Binding-site contacts:
Ligand atom C3' contacts residue PO41 of chain 1.CA at 3.7 Å.
Ligand atom O2 contacts residue MET197 of chain 1.J at 3.4 Å.
Ligand atom O2 contacts residue GLU196 of chain 1.J at 3.2 Å.
Ligand atom C1' contacts residue THR94 of chain 1.J at 3.1 Å.
Ligand atom N3 contacts residue GLN166 of chain 1.J at 2.9 Å (h-bond).
Ligand atom F5 contacts residue ILE220 of chain 1.J at 3.3 Å.
Ligand atom O2 contacts residue GLN166 of chain 1.J at 2.9 Å (h-bond).
Ligand atom C5 contacts residue GLY96 of chain 1.J at 3.5 Å.
Ligand atom O3' contacts residue ILE69 of chain 1.J at 3.4 Å.
Ligand atom C2' contacts residue PO41 of chain 1.CA at 3.5 Å.
Ligand atom C6 contacts residue THR95 of chain 1.J at 3.7 Å.
Ligand atom C5' contacts residue HIS8 of chain 1.I at 3.1 Å.
Ligand atom O2' contacts residue MET197 of chain 1.J at 3.0 Å (h-bond).
Ligand atom O4' contacts residue THR94 of chain 1.J at 3.1 Å (h-bond).
Ligand atom O4 contacts residue ARG168 of chain 1.J at 3.0 Å (salt-bridge).
Ligand atom O2' contacts residue GLU198 of chain 1.J at 2.7 Å (salt-bridge).
Ligand atom O2' contacts residue PO41 of chain 1.CA at 3.2 Å (h-bond).
Ligand atom O4 contacts residue VAL221 of chain 1.J at 3.8 Å.
Ligand atom O2' contacts residue ARG91 of chain 1.J at 3.1 Å (salt-bridge).
Ligand atom O2' contacts residue GLU196 of chain 1.J at 3.5 Å.
Ligand atom O3' contacts residue PO41 of chain 1.CA at 2.8 Å (h-bond).
Ligand atom N1 contacts residue THR94 of chain 1.J at 3.3 Å (h-bond).
Ligand atom N3 contacts residue PHE162 of chain 1.J at 3.7 Å.
Ligand atom N3 contacts residue TYR195 of chain 1.J at 3.6 Å (h-bond).
Ligand atom O4' contacts residue PO41 of chain 1.CA at 3.0 Å (h-bond).
Ligand atom F5 contacts residue THR95 of chain 1.J at 3.4 Å.
Ligand atom O4 contacts residue GLN166 of chain 1.J at 3.6 Å (h-bond).
Ligand atom F5 contacts residue GLY96 of chain 1.J at 3.5 Å.
Ligand atom C5 contacts residue THR95 of chain 1.J at 3.6 Å.
Ligand atom O5' contacts residue HIS8 of chain 1.I at 2.8 Å (h-bond).
Ligand atom F5 contacts residue VAL221 of chain 1.J at 3.7 Å.
Ligand atom C1' contacts residue PO41 of chain 1.CA at 3.4 Å.
Ligand atom O5' contacts residue PHE162 of chain 1.J at 3.5 Å.
Ligand atom C2 contacts residue GLN166 of chain 1.J at 3.7 Å.
Ligand atom O3' contacts residue GLU198 of chain 1.J at 2.9 Å (salt-bridge).
Ligand atom C4 contacts residue GLY96 of chain 1.J at 3.3 Å.
Ligand atom C6 contacts residue THR94 of chain 1.J at 3.2 Å.
Ligand atom C4 contacts residue GLN166 of chain 1.J at 3.7 Å.
Ligand atom C4' contacts residue PO41 of chain 1.CA at 3.5 Å.
Ligand atom O4 contacts residue GLY96 of chain 1.J at 3.3 Å (h-bond).

The small molecule below binds the protein below.
Small molecule (SMILES): O=c1[nH]c(=O)n([C@@H]2O[C@H](CO)[C@@H](O)[C@H]2O)cc1F

Sequence of chain 1.I:
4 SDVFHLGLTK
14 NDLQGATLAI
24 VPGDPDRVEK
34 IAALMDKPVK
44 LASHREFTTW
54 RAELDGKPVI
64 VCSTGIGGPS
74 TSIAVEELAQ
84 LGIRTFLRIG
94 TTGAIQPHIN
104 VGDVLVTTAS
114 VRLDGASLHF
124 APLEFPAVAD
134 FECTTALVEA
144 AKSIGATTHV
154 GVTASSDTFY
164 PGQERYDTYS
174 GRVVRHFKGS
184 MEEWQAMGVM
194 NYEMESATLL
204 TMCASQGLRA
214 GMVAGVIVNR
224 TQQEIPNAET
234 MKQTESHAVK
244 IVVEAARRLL

Sequence of chain 1.J:
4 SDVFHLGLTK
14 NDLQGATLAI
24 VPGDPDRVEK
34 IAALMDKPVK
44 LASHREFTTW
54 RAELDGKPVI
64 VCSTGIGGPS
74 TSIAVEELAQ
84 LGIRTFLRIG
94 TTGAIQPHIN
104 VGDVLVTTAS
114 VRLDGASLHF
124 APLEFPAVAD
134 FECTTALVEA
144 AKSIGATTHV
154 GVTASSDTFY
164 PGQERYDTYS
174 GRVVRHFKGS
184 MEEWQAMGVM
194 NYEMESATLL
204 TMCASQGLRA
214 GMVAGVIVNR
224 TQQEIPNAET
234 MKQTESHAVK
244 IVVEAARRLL